Sequence of chain 1.B:
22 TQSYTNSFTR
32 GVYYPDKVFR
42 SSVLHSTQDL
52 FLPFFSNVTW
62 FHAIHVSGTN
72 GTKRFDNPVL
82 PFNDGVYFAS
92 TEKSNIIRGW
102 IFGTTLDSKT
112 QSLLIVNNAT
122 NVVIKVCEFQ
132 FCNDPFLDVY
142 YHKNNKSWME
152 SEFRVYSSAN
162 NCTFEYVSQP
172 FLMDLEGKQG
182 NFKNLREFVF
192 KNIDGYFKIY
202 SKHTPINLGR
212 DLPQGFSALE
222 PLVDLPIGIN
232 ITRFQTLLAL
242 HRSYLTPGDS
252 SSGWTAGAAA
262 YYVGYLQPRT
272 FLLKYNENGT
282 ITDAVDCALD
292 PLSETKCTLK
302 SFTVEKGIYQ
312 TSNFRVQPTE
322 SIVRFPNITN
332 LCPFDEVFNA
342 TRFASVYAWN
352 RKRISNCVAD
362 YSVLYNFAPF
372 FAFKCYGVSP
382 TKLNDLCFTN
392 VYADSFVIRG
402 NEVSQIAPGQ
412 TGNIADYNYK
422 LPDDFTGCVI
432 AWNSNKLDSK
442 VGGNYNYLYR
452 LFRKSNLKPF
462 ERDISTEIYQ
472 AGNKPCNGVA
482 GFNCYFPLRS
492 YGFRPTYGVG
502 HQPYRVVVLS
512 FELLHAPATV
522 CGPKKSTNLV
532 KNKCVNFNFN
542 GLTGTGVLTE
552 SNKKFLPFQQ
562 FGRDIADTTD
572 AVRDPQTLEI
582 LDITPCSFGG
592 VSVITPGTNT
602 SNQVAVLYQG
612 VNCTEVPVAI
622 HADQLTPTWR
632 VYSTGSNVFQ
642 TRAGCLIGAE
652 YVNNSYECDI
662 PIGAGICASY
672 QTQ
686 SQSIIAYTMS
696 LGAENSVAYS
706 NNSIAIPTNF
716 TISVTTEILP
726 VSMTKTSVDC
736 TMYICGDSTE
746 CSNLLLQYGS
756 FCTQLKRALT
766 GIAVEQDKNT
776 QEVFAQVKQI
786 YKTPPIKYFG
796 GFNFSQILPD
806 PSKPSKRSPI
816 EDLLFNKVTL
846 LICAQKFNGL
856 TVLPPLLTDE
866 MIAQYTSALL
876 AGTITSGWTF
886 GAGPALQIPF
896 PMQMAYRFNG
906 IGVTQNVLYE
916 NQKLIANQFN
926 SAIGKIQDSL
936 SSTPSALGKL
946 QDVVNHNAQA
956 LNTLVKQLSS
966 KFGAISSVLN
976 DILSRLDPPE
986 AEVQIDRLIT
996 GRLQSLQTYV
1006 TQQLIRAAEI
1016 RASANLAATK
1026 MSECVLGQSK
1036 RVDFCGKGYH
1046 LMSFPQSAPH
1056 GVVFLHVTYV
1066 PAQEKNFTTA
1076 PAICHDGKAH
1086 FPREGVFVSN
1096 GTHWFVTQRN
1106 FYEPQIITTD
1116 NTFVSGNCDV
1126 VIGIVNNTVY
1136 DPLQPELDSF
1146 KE

Binding-site contacts:
Ligand atom C1 contacts residue ASN279 of chain 1.B at 1.4 Å.
Ligand atom O7 contacts residue ASN279 of chain 1.B at 4.2 Å.
Ligand atom N2 contacts residue GLU278 of chain 1.B at 3.7 Å.
Ligand atom C7 contacts residue ASN279 of chain 1.B at 3.8 Å.
Ligand atom O7 contacts residue ASN277 of chain 1.B at 4.5 Å.
Ligand atom C5 contacts residue ASN279 of chain 1.B at 3.7 Å.
Ligand atom C3 contacts residue ASN279 of chain 1.B at 3.8 Å.
Ligand atom C2 contacts residue ASN279 of chain 1.B at 2.5 Å.
Ligand atom C8 contacts residue ASN277 of chain 1.B at 3.3 Å.
Ligand atom N2 contacts residue ASN279 of chain 1.B at 2.9 Å (h-bond).
Ligand atom O5 contacts residue ASN279 of chain 1.B at 2.4 Å (h-bond).
Ligand atom C7 contacts residue ASN277 of chain 1.B at 4.2 Å.
Ligand atom C7 contacts residue GLU278 of chain 1.B at 4.2 Å.
Ligand atom C4 contacts residue ASN279 of chain 1.B at 4.2 Å.
Ligand atom C8 contacts residue GLU278 of chain 1.B at 3.6 Å.

A small-molecule ligand and the protein it binds are described below.
Small molecule (SMILES): CC(=O)N[C@@H]1[C@@H](O)[C@H](O)[C@@H](CO)O[C@H]1O